Sequence of chain 1.D:
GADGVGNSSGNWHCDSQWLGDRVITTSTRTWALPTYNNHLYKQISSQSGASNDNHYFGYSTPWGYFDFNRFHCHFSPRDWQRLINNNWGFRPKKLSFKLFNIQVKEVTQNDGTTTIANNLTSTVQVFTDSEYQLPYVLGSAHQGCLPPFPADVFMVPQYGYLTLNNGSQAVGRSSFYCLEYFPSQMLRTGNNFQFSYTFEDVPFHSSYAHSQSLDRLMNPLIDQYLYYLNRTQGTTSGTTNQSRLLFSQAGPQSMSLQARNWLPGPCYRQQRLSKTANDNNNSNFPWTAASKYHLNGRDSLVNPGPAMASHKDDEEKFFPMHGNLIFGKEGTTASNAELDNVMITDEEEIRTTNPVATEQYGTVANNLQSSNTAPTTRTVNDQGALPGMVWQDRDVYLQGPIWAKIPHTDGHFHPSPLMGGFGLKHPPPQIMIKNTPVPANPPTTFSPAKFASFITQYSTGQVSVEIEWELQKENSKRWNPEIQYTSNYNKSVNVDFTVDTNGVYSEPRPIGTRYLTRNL

Binding-site contacts:
Ligand atom C6 contacts residue SER632 of chain 1.D at 4.3 Å.
Ligand atom O5' contacts residue PRO631 of chain 1.D at 4.1 Å.
Ligand atom C5 contacts residue PRO631 of chain 1.D at 4.4 Å (hydrophobic).
Ligand atom N7 contacts residue HIS630 of chain 1.D at 4.1 Å.
Ligand atom N7 contacts residue ASP609 of chain 1.D at 4.4 Å.
Ligand atom N7 contacts residue PRO419 of chain 1.D at 4.4 Å.
Ligand atom N1 contacts residue ILE622 of chain 1.D at 4.4 Å.
Ligand atom O2P contacts residue HIS628 of chain 1.D at 4.3 Å.
Ligand atom O4' contacts residue HIS630 of chain 1.D at 4.4 Å.
Ligand atom C2 contacts residue PRO419 of chain 1.D at 4.4 Å (hydrophobic).
Ligand atom C8 contacts residue HIS630 of chain 1.D at 3.4 Å.
Ligand atom C2 contacts residue GLY639 of chain 1.D at 3.7 Å.
Ligand atom C6 contacts residue PRO419 of chain 1.D at 4.4 Å (hydrophobic).
Ligand atom C4 contacts residue PRO419 of chain 1.D at 4.2 Å (hydrophobic).
Ligand atom N6 contacts residue PRO633 of chain 1.D at 4.2 Å.
Ligand atom O2P contacts residue PRO631 of chain 1.D at 3.8 Å.
Ligand atom N6 contacts residue PHE638 of chain 1.D at 3.8 Å.
Ligand atom C6 contacts residue GLY639 of chain 1.D at 3.7 Å.
Ligand atom O4' contacts residue PRO631 of chain 1.D at 3.8 Å.
Ligand atom C5 contacts residue SER632 of chain 1.D at 4.3 Å.
Ligand atom N3 contacts residue PRO419 of chain 1.D at 4.3 Å.
Ligand atom N1 contacts residue VAL418 of chain 1.D at 3.8 Å.
Ligand atom O5' contacts residue PHE629 of chain 1.D at 4.2 Å.
Ligand atom N7 contacts residue SER632 of chain 1.D at 3.8 Å.
Ligand atom N6 contacts residue GLY637 of chain 1.D at 4.1 Å.
Ligand atom C8 contacts residue PRO419 of chain 1.D at 4.3 Å (hydrophobic).
Ligand atom N6 contacts residue GLY639 of chain 1.D at 2.8 Å (h-bond).
Ligand atom N1 contacts residue PRO631 of chain 1.D at 4.2 Å.
Ligand atom N9 contacts residue HIS630 of chain 1.D at 4.2 Å.
Ligand atom N6 contacts residue SER632 of chain 1.D at 3.9 Å.
Ligand atom C5 contacts residue PRO419 of chain 1.D at 4.2 Å (hydrophobic).
Ligand atom N1 contacts residue GLY639 of chain 1.D at 2.9 Å (h-bond).
Ligand atom N9 contacts residue PRO419 of chain 1.D at 4.2 Å.
Ligand atom C1' contacts residue HIS630 of chain 1.D at 4.0 Å.
Ligand atom O2P contacts residue PHE629 of chain 1.D at 4.0 Å.
Ligand atom C6 contacts residue PRO631 of chain 1.D at 4.0 Å (hydrophobic).
Ligand atom N6 contacts residue PRO631 of chain 1.D at 3.9 Å.
Ligand atom C6 contacts residue VAL418 of chain 1.D at 3.8 Å (hydrophobic).
Ligand atom N6 contacts residue VAL418 of chain 1.D at 3.6 Å.
Ligand atom C2' contacts residue PRO419 of chain 1.D at 4.0 Å (hydrophobic).

A protein and the small-molecule ligand that binds it are described below.
Small molecule (SMILES): Nc1ncnc2c1ncn2[C@H]1C[C@H](O)[C@@H](COP(=O)(O)O)O1